Binding-site contacts:
Ligand atom C12 contacts residue PHE308 of chain 1.A at 3.9 Å (hydrophobic).
Ligand atom C13 contacts residue MET293 of chain 1.A at 3.5 Å (hydrophobic).
Ligand atom O2 contacts residue PHE308 of chain 1.A at 3.4 Å.
Ligand atom C18 contacts residue MET209 of chain 1.A at 4.0 Å (hydrophobic).
Ligand atom C13 contacts residue PHE276 of chain 1.A at 3.5 Å (hydrophobic).
Ligand atom C3 contacts residue PHE308 of chain 1.A at 3.6 Å (hydrophobic).
Ligand atom C18 contacts residue ILE312 of chain 1.A at 3.6 Å (hydrophobic).
Ligand atom C16 contacts residue MET209 of chain 1.A at 3.9 Å (hydrophobic).
Ligand atom C10 contacts residue GLN305 of chain 1.A at 4.0 Å.
Ligand atom C17 contacts residue MET209 of chain 1.A at 3.5 Å (hydrophobic).
Ligand atom C4 contacts residue PHE276 of chain 1.A at 3.8 Å (hydrophobic).
Ligand atom O1 contacts residue ILE272 of chain 1.A at 3.9 Å.
Ligand atom C11 contacts residue THR269 of chain 1.A at 3.4 Å.
Ligand atom C24 contacts residue MET209 of chain 1.A at 3.7 Å (hydrophobic).
Ligand atom O2 contacts residue GLN305 of chain 1.A at 2.9 Å (h-bond).
Ligand atom C1 contacts residue ILE272 of chain 1.A at 3.8 Å (hydrophobic).
Ligand atom C7 contacts residue PHE276 of chain 1.A at 3.5 Å (hydrophobic).
Ligand atom C12 contacts residue GLN305 of chain 1.A at 3.5 Å.
Ligand atom C2 contacts residue PHE308 of chain 1.A at 3.3 Å (hydrophobic).
Ligand atom C23 contacts residue MET209 of chain 1.A at 3.6 Å (hydrophobic).
Ligand atom C10 contacts residue ILE272 of chain 1.A at 4.0 Å (hydrophobic).
Ligand atom C23 contacts residue ILE312 of chain 1.A at 4.0 Å (hydrophobic).
Ligand atom C13 contacts residue MET273 of chain 1.A at 4.0 Å (hydrophobic).
Ligand atom C19 contacts residue ILE312 of chain 1.A at 3.5 Å (hydrophobic).
Ligand atom C11 contacts residue GLN305 of chain 1.A at 3.4 Å.
Ligand atom O1 contacts residue PHE308 of chain 1.A at 3.4 Å.
Ligand atom C5 contacts residue PHE276 of chain 1.A at 3.7 Å (hydrophobic).
Ligand atom C2 contacts residue ILE272 of chain 1.A at 4.0 Å (hydrophobic).
Ligand atom C13 contacts residue GLN305 of chain 1.A at 3.8 Å.
Ligand atom C10 contacts residue PHE308 of chain 1.A at 4.0 Å (hydrophobic).
Ligand atom C14 contacts residue PHE276 of chain 1.A at 3.4 Å (hydrophobic).
Ligand atom C12 contacts residue MET293 of chain 1.A at 3.9 Å (hydrophobic).
Ligand atom C3 contacts residue GLN305 of chain 1.A at 4.0 Å.
Ligand atom C10 contacts residue ASN257 of chain 1.A at 4.0 Å.
Ligand atom C1 contacts residue PHE308 of chain 1.A at 3.8 Å (hydrophobic).
Ligand atom C11 contacts residue TYR265 of chain 1.A at 3.5 Å (hydrophobic).
Ligand atom C6 contacts residue ILE272 of chain 1.A at 3.9 Å (hydrophobic).
Ligand atom O3 contacts residue ILE312 of chain 1.A at 3.1 Å.
Ligand atom O1 contacts residue GLN305 of chain 1.A at 3.2 Å (h-bond).
Ligand atom O4 contacts residue ILE312 of chain 1.A at 3.2 Å.

Sequence of chain 1.A:
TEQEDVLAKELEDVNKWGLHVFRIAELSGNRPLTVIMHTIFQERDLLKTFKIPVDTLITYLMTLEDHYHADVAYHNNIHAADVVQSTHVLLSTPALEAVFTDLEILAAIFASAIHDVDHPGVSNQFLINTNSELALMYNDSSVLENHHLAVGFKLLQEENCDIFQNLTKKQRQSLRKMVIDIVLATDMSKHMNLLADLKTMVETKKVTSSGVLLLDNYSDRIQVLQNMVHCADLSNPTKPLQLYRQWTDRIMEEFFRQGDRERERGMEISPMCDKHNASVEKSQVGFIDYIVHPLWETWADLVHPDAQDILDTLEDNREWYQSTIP

The small molecule below binds the protein below.
Small molecule (SMILES): CCOc1ccc(Cc2nccc3cc(OCC)c(OCC)cc23)cc1OCC